This protein binds this small molecule.
Small molecule (SMILES): CC(=O)N[C@@H]1[C@@H](O)[C@H](O)[C@@H](CO)O[C@H]1O

Binding-site contacts:
Ligand atom C6 contacts residue GLN388 of chain 1.B at 4.1 Å.
Ligand atom C5 contacts residue SER387 of chain 1.B at 3.9 Å.
Ligand atom C3 contacts residue ASN385 of chain 1.B at 3.7 Å.
Ligand atom O6 contacts residue GLN388 of chain 1.B at 3.0 Å (h-bond).
Ligand atom C1 contacts residue ASN385 of chain 1.B at 1.4 Å.
Ligand atom C5 contacts residue GLN388 of chain 1.B at 4.1 Å.
Ligand atom C6 contacts residue SER387 of chain 1.B at 4.2 Å.
Ligand atom O6 contacts residue PRO313 of chain 1.B at 3.5 Å (h-bond).
Ligand atom O5 contacts residue ASN385 of chain 1.B at 2.4 Å (h-bond).
Ligand atom C8 contacts residue ASN385 of chain 1.B at 3.6 Å.
Ligand atom O5 contacts residue SER387 of chain 1.B at 4.2 Å.
Ligand atom O6 contacts residue ILE315 of chain 1.B at 4.4 Å.
Ligand atom C1 contacts residue SER387 of chain 1.B at 4.2 Å.
Ligand atom C5 contacts residue ASN385 of chain 1.B at 3.6 Å.
Ligand atom C2 contacts residue ASN385 of chain 1.B at 2.4 Å.
Ligand atom N2 contacts residue ASN385 of chain 1.B at 2.8 Å (h-bond).
Ligand atom O7 contacts residue ASN385 of chain 1.B at 4.1 Å.
Ligand atom O5 contacts residue GLN388 of chain 1.B at 3.0 Å (h-bond).
Ligand atom C1 contacts residue GLN388 of chain 1.B at 3.9 Å.
Ligand atom C4 contacts residue ASN385 of chain 1.B at 4.3 Å.
Ligand atom C7 contacts residue ASN385 of chain 1.B at 3.3 Å.

Sequence of chain 1.B:
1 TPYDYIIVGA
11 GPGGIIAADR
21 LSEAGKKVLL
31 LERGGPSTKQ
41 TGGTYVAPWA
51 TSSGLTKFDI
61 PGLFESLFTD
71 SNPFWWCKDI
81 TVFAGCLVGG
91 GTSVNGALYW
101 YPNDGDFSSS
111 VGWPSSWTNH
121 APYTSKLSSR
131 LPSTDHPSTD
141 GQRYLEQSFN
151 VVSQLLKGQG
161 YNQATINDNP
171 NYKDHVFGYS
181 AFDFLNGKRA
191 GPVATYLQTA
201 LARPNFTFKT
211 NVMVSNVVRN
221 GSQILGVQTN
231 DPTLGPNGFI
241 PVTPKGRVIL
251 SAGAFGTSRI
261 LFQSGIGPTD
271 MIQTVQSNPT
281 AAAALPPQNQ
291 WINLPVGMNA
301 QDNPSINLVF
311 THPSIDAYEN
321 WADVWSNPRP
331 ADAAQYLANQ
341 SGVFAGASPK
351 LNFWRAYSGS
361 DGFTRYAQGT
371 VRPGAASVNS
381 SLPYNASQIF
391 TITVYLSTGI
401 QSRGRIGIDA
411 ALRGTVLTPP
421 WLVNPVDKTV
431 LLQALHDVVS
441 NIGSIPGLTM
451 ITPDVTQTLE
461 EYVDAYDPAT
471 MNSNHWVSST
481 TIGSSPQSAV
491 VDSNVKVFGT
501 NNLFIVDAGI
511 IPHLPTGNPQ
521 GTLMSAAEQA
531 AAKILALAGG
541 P